Sequence of chain 1.B:
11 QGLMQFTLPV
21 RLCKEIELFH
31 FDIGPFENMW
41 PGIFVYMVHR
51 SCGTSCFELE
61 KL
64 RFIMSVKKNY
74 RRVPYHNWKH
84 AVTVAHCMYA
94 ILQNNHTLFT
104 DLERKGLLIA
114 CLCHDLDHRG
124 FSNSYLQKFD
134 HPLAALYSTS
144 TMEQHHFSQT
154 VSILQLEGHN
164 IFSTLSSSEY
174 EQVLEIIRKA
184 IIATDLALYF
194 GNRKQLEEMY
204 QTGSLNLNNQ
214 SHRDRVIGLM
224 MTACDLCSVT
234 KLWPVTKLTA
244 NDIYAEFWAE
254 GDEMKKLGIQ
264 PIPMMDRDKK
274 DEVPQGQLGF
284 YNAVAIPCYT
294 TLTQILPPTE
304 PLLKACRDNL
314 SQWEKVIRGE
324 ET

Binding-site contacts:
Ligand atom C1 contacts residue PHE283 of chain 1.B at 3.7 Å (hydrophobic).
Ligand atom C11 contacts residue GLY279 of chain 1.B at 3.7 Å.
Ligand atom N12 contacts residue ILE246 of chain 1.B at 3.3 Å.
Ligand atom N6 contacts residue MET267 of chain 1.B at 3.4 Å.
Ligand atom N4 contacts residue MET267 of chain 1.B at 3.2 Å.
Ligand atom C8 contacts residue GLN280 of chain 1.B at 3.6 Å.
Ligand atom C11 contacts residue TYR247 of chain 1.B at 3.7 Å (hydrophobic).
Ligand atom C14 contacts residue MET267 of chain 1.B at 3.3 Å (hydrophobic).
Ligand atom C34 contacts residue SER231 of chain 1.B at 3.2 Å.
Ligand atom N20 contacts residue LEU189 of chain 1.B at 3.7 Å.
Ligand atom N13 contacts residue ILE246 of chain 1.B at 3.3 Å.
Ligand atom C7 contacts residue MET267 of chain 1.B at 3.6 Å (hydrophobic).
Ligand atom N17 contacts residue PHE283 of chain 1.B at 3.3 Å.
Ligand atom C31 contacts residue GLU275 of chain 1.B at 3.5 Å.
Ligand atom C27 contacts residue HIS79 of chain 1.B at 3.5 Å.
Ligand atom C27 contacts residue TYR78 of chain 1.B at 3.8 Å (hydrophobic).
Ligand atom C15 contacts residue LEU229 of chain 1.B at 3.4 Å (hydrophobic).
Ligand atom C23 contacts residue GLY279 of chain 1.B at 3.5 Å.
Ligand atom N20 contacts residue PHE283 of chain 1.B at 3.1 Å.
Ligand atom C3 contacts residue TYR247 of chain 1.B at 3.3 Å (hydrophobic).
Ligand atom N12 contacts residue PHE283 of chain 1.B at 3.7 Å.
Ligand atom C10 contacts residue PHE283 of chain 1.B at 3.6 Å (hydrophobic).
Ligand atom C33 contacts residue PRO266 of chain 1.B at 3.8 Å (hydrophobic).
Ligand atom C34 contacts residue ILE246 of chain 1.B at 3.4 Å (hydrophobic).
Ligand atom O24 contacts residue HIS79 of chain 1.B at 3.6 Å.
Ligand atom C29 contacts residue MET267 of chain 1.B at 3.8 Å (hydrophobic).
Ligand atom C7 contacts residue PHE283 of chain 1.B at 3.5 Å (hydrophobic).
Ligand atom C11 contacts residue MET267 of chain 1.B at 3.4 Å (hydrophobic).
Ligand atom C8 contacts residue TYR247 of chain 1.B at 3.5 Å (hydrophobic).
Ligand atom O22 contacts residue PHE283 of chain 1.B at 3.5 Å.
Ligand atom C33 contacts residue GLU275 of chain 1.B at 3.6 Å.
Ligand atom C19 contacts residue PHE283 of chain 1.B at 3.0 Å (hydrophobic).
Ligand atom C16 contacts residue MET267 of chain 1.B at 3.3 Å (hydrophobic).
Ligand atom C2 contacts residue PHE283 of chain 1.B at 3.6 Å (hydrophobic).
Ligand atom C23 contacts residue MET267 of chain 1.B at 3.6 Å (hydrophobic).
Ligand atom O21 contacts residue GLN280 of chain 1.B at 2.9 Å (h-bond).
Ligand atom C3 contacts residue MET267 of chain 1.B at 3.3 Å (hydrophobic).
Ligand atom C32 contacts residue PRO266 of chain 1.B at 3.4 Å (hydrophobic).
Ligand atom C30 contacts residue MET267 of chain 1.B at 3.8 Å (hydrophobic).
Ligand atom N6 contacts residue TYR247 of chain 1.B at 2.5 Å (h-bond).

A small-molecule ligand and the protein it binds are described below.
Small molecule (SMILES): Cn1cc(C(=O)N2CCOCC2)c(C(=O)Nc2cc3nc(-c4ccccc4)cn3cc2C#N)n1